Sequence of chain 1.B:
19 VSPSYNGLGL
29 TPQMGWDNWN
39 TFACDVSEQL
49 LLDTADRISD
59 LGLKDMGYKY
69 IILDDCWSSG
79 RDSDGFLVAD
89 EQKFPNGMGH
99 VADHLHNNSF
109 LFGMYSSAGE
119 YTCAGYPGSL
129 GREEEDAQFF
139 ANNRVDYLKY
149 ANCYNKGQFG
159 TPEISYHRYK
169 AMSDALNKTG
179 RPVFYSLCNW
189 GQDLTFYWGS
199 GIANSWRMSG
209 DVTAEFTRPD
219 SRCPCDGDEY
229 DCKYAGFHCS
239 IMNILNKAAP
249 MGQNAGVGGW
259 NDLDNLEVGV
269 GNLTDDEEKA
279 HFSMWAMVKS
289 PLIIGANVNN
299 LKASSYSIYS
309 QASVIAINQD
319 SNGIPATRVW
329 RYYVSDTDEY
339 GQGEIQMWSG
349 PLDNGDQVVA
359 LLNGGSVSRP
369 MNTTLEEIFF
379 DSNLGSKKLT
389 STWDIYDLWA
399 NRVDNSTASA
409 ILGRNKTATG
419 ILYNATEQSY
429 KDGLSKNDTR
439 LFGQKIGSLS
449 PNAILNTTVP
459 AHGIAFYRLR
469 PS

Binding-site contacts:
Ligand atom O5 contacts residue THR424 of chain 1.B at 4.2 Å.
Ligand atom C2 contacts residue ASN422 of chain 1.B at 2.4 Å.
Ligand atom C1 contacts residue GLU425 of chain 1.B at 4.4 Å.
Ligand atom O7 contacts residue THR417 of chain 1.B at 3.2 Å.
Ligand atom C8 contacts residue THR417 of chain 1.B at 3.5 Å.
Ligand atom O7 contacts residue ASN422 of chain 1.B at 3.4 Å (h-bond).
Ligand atom C5 contacts residue THR424 of chain 1.B at 4.2 Å.
Ligand atom C1 contacts residue ASN422 of chain 1.B at 1.4 Å.
Ligand atom C7 contacts residue ASN422 of chain 1.B at 3.3 Å.
Ligand atom C8 contacts residue ASP63 of chain 1.B at 4.0 Å.
Ligand atom C4 contacts residue ASN422 of chain 1.B at 4.3 Å.
Ligand atom N2 contacts residue ASN422 of chain 1.B at 2.8 Å (h-bond).
Ligand atom C8 contacts residue ASN422 of chain 1.B at 4.4 Å.
Ligand atom C8 contacts residue GLY60 of chain 1.B at 4.4 Å.
Ligand atom C3 contacts residue ASP63 of chain 1.B at 3.9 Å.
Ligand atom C1 contacts residue THR424 of chain 1.B at 4.3 Å.
Ligand atom O5 contacts residue GLU425 of chain 1.B at 3.8 Å.
Ligand atom C3 contacts residue ASN422 of chain 1.B at 3.8 Å.
Ligand atom C2 contacts residue ASP63 of chain 1.B at 3.7 Å.
Ligand atom C7 contacts residue THR417 of chain 1.B at 3.9 Å.
Ligand atom C1 contacts residue ASP63 of chain 1.B at 3.8 Å.
Ligand atom C7 contacts residue ASP63 of chain 1.B at 4.0 Å.
Ligand atom O6 contacts residue THR424 of chain 1.B at 4.0 Å.
Ligand atom C5 contacts residue ASN422 of chain 1.B at 3.7 Å.
Ligand atom O5 contacts residue ASN422 of chain 1.B at 2.4 Å (h-bond).
Ligand atom N2 contacts residue ASP63 of chain 1.B at 3.0 Å (salt-bridge).
Ligand atom O6 contacts residue GLU425 of chain 1.B at 3.5 Å.

This protein binds this small molecule.
Small molecule (SMILES): CC(=O)N[C@H]1[C@H](O[C@H]2[C@H](O)[C@@H](NC(C)=O)CO[C@@H]2CO)O[C@H](CO)[C@@H](O)[C@@H]1O